A small-molecule ligand and the protein it binds are described below.
Small molecule (SMILES): Nc1ncnc2c1ncn2[C@H]1C[C@H](O)[C@@H](COP(=O)(O)O)O1

Sequence of chain 3.H:
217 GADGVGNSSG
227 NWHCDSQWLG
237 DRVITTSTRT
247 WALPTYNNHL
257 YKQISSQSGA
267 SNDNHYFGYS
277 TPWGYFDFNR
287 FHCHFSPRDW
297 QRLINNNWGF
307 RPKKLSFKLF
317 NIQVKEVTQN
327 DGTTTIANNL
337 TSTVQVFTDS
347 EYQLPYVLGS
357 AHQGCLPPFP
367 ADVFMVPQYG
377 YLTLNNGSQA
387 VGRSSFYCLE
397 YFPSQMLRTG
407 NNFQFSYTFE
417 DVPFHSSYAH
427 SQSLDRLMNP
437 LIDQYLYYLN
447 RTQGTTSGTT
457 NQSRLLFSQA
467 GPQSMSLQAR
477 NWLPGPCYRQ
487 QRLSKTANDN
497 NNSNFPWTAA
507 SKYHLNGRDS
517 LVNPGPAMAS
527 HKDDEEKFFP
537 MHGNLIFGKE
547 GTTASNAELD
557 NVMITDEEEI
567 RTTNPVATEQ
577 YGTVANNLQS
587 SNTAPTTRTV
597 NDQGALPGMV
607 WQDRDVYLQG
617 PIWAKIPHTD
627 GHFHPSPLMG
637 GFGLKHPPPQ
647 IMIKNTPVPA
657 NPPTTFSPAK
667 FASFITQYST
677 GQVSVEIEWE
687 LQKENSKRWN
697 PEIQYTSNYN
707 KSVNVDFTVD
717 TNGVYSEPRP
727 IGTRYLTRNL

Binding-site contacts:
Ligand atom C6 contacts residue SER632 of chain 3.H at 4.3 Å.
Ligand atom N6 contacts residue GLY639 of chain 3.H at 2.8 Å (h-bond).
Ligand atom N6 contacts residue PHE638 of chain 3.H at 3.8 Å.
Ligand atom N9 contacts residue PRO419 of chain 3.H at 4.2 Å.
Ligand atom N6 contacts residue VAL418 of chain 3.H at 3.6 Å.
Ligand atom O5' contacts residue PRO631 of chain 3.H at 4.1 Å.
Ligand atom N1 contacts residue ILE622 of chain 3.H at 4.4 Å.
Ligand atom N7 contacts residue SER632 of chain 3.H at 3.8 Å.
Ligand atom C2' contacts residue PRO419 of chain 3.H at 4.0 Å (hydrophobic).
Ligand atom O5' contacts residue PHE629 of chain 3.H at 4.2 Å.
Ligand atom C2 contacts residue PRO419 of chain 3.H at 4.4 Å (hydrophobic).
Ligand atom N1 contacts residue PRO631 of chain 3.H at 4.2 Å.
Ligand atom O2P contacts residue PHE629 of chain 3.H at 4.0 Å.
Ligand atom N7 contacts residue PRO419 of chain 3.H at 4.4 Å.
Ligand atom N9 contacts residue HIS630 of chain 3.H at 4.2 Å.
Ligand atom C4 contacts residue PRO419 of chain 3.H at 4.2 Å (hydrophobic).
Ligand atom C8 contacts residue HIS630 of chain 3.H at 3.4 Å.
Ligand atom O4' contacts residue PRO631 of chain 3.H at 3.8 Å.
Ligand atom C6 contacts residue GLY639 of chain 3.H at 3.7 Å.
Ligand atom N6 contacts residue SER632 of chain 3.H at 3.9 Å.
Ligand atom N3 contacts residue PRO419 of chain 3.H at 4.3 Å.
Ligand atom N6 contacts residue PRO631 of chain 3.H at 3.9 Å.
Ligand atom C5 contacts residue PRO631 of chain 3.H at 4.4 Å (hydrophobic).
Ligand atom O2P contacts residue HIS628 of chain 3.H at 4.3 Å.
Ligand atom C6 contacts residue PRO631 of chain 3.H at 4.0 Å (hydrophobic).
Ligand atom C5 contacts residue SER632 of chain 3.H at 4.3 Å.
Ligand atom C1' contacts residue HIS630 of chain 3.H at 4.0 Å.
Ligand atom C6 contacts residue PRO419 of chain 3.H at 4.4 Å (hydrophobic).
Ligand atom N7 contacts residue ASP609 of chain 3.H at 4.4 Å.
Ligand atom C6 contacts residue VAL418 of chain 3.H at 3.8 Å (hydrophobic).
Ligand atom C5 contacts residue PRO419 of chain 3.H at 4.2 Å (hydrophobic).
Ligand atom N1 contacts residue VAL418 of chain 3.H at 3.8 Å.
Ligand atom N7 contacts residue HIS630 of chain 3.H at 4.1 Å.
Ligand atom O4' contacts residue HIS630 of chain 3.H at 4.4 Å.
Ligand atom N6 contacts residue PRO633 of chain 3.H at 4.2 Å.
Ligand atom C8 contacts residue PRO419 of chain 3.H at 4.3 Å (hydrophobic).
Ligand atom N1 contacts residue GLY639 of chain 3.H at 2.9 Å (h-bond).
Ligand atom O2P contacts residue PRO631 of chain 3.H at 3.8 Å.
Ligand atom N6 contacts residue GLY637 of chain 3.H at 4.1 Å.
Ligand atom C2 contacts residue GLY639 of chain 3.H at 3.7 Å.